Binding-site contacts:
Ligand atom C1 contacts residue HIS158 of chain 15.A at 4.1 Å.
Ligand atom C1 contacts residue ASN153 of chain 15.A at 1.4 Å.
Ligand atom C1 contacts residue HIS149 of chain 15.A at 3.5 Å.
Ligand atom O5 contacts residue GLY156 of chain 15.A at 4.2 Å.
Ligand atom C6 contacts residue GLY156 of chain 15.A at 4.0 Å.
Ligand atom O3 contacts residue HIS149 of chain 15.A at 4.0 Å.
Ligand atom C8 contacts residue GLY102 of chain 29.A at 3.6 Å.
Ligand atom C3 contacts residue ASN153 of chain 15.A at 3.9 Å.
Ligand atom C5 contacts residue HIS149 of chain 15.A at 3.6 Å.
Ligand atom C6 contacts residue HIS149 of chain 15.A at 4.3 Å.
Ligand atom C4 contacts residue HIS149 of chain 15.A at 3.4 Å.
Ligand atom O5 contacts residue HIS158 of chain 15.A at 3.4 Å.
Ligand atom C3 contacts residue HIS149 of chain 15.A at 4.0 Å.
Ligand atom N2 contacts residue ASN153 of chain 15.A at 3.1 Å (h-bond).
Ligand atom C7 contacts residue ASN153 of chain 15.A at 4.1 Å.
Ligand atom C5 contacts residue GLY156 of chain 15.A at 4.3 Å.
Ligand atom C2 contacts residue ASN153 of chain 15.A at 2.6 Å.
Ligand atom C8 contacts residue ASN153 of chain 15.A at 4.4 Å.
Ligand atom C2 contacts residue HIS149 of chain 15.A at 3.5 Å.
Ligand atom O5 contacts residue ASN153 of chain 15.A at 2.2 Å (h-bond).
Ligand atom C4 contacts residue ASN153 of chain 15.A at 4.2 Å.
Ligand atom C6 contacts residue HIS158 of chain 15.A at 4.2 Å.
Ligand atom O7 contacts residue HIS149 of chain 15.A at 3.3 Å.
Ligand atom C5 contacts residue THR155 of chain 15.A at 4.0 Å.
Ligand atom O6 contacts residue HIS158 of chain 15.A at 4.2 Å.
Ligand atom O4 contacts residue HIS149 of chain 15.A at 4.3 Å.
Ligand atom O5 contacts residue HIS149 of chain 15.A at 3.6 Å.
Ligand atom C5 contacts residue HIS158 of chain 15.A at 4.4 Å.
Ligand atom O6 contacts residue HIS149 of chain 15.A at 3.2 Å.
Ligand atom C5 contacts residue ASN153 of chain 15.A at 3.6 Å.
Ligand atom C7 contacts residue HIS149 of chain 15.A at 4.3 Å.
Ligand atom C1 contacts residue THR155 of chain 15.A at 3.3 Å.
Ligand atom O5 contacts residue THR155 of chain 15.A at 3.4 Å (h-bond).
Ligand atom N2 contacts residue HIS149 of chain 15.A at 4.3 Å.

The protein below binds the small molecule below.
Small molecule (SMILES): CC(=O)N[C@H]1[C@H](O[C@H]2[C@H](O)[C@@H](NC(C)=O)CO[C@@H]2CO)O[C@H](CO)[C@@H](O)[C@@H]1O

Sequence of chain 15.A:
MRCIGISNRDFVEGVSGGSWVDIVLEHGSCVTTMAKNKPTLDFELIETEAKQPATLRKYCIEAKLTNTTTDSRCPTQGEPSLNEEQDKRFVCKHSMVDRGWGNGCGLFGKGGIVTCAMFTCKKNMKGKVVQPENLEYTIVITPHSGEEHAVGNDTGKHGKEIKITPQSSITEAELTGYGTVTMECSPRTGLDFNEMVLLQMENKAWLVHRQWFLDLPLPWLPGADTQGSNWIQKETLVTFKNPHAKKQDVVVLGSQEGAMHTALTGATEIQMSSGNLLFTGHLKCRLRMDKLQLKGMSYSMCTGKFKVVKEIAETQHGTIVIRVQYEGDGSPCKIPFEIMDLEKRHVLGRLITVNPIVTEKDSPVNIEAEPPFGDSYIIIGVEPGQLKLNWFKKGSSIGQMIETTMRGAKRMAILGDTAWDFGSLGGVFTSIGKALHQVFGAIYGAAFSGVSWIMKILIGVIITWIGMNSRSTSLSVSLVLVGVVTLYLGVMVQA

Sequence of chain 29.A:
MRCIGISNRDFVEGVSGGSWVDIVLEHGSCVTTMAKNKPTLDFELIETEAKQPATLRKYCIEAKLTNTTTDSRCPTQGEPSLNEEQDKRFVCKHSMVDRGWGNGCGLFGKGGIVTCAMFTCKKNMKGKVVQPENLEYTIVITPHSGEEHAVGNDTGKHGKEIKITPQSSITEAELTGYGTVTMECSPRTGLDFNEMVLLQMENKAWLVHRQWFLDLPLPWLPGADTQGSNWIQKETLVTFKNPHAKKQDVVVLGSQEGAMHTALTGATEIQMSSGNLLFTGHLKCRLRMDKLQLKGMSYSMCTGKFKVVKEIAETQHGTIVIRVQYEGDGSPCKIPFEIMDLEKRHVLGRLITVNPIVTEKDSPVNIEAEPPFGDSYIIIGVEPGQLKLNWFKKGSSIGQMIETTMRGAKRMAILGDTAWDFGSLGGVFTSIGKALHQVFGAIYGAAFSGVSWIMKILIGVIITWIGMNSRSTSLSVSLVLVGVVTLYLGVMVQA